Sequence of chain 1.B:
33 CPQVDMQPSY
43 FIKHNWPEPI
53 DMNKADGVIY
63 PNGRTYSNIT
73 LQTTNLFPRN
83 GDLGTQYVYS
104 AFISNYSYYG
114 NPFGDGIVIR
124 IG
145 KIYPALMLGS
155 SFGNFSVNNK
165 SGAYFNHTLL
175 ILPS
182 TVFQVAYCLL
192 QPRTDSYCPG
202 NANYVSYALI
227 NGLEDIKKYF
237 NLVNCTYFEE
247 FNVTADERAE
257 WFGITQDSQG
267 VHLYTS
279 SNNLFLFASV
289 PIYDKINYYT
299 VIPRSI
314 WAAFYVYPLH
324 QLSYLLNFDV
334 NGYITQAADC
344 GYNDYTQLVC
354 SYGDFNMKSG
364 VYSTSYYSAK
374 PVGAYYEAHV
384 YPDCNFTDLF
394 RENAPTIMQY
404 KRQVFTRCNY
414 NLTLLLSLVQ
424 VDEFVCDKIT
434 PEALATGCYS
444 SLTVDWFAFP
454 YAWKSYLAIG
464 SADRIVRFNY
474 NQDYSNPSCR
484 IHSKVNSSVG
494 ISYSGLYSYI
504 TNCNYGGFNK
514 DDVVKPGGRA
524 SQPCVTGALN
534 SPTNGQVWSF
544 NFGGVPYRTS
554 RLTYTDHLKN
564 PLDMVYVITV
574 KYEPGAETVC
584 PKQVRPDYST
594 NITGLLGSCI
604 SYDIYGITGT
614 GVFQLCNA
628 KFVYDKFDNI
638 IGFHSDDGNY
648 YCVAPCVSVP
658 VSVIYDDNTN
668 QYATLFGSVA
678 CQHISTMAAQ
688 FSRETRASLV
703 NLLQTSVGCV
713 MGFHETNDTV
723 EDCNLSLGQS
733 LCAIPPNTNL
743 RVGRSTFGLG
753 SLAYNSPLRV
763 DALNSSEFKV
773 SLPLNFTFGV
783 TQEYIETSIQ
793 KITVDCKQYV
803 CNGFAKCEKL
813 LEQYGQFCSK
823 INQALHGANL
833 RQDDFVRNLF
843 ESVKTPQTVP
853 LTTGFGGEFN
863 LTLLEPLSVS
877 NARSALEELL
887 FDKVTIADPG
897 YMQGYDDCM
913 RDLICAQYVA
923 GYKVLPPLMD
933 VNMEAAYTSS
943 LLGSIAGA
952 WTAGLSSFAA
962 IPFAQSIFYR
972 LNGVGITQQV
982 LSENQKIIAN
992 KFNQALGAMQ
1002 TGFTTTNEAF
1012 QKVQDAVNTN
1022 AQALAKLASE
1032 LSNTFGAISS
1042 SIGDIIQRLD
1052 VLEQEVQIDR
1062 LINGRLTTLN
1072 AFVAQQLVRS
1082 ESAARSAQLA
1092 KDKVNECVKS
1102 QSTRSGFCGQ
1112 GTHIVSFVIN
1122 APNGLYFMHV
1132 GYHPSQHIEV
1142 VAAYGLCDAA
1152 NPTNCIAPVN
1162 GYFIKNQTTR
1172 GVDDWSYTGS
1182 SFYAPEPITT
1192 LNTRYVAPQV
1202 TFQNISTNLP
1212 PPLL

The small molecule below binds the protein below.
Small molecule (SMILES): CC(=O)N[C@@H]1[C@@H](O)[C@H](O)[C@@H](CO)O[C@H]1O

Binding-site contacts:
Ligand atom C4 contacts residue ASN1167 of chain 1.B at 4.3 Å.
Ligand atom C1 contacts residue ARG1171 of chain 1.B at 4.3 Å.
Ligand atom O5 contacts residue ASN1167 of chain 1.B at 2.4 Å (h-bond).
Ligand atom C3 contacts residue ASN1167 of chain 1.B at 3.9 Å.
Ligand atom C2 contacts residue ASN1167 of chain 1.B at 2.5 Å.
Ligand atom C8 contacts residue ASN1167 of chain 1.B at 4.1 Å.
Ligand atom C5 contacts residue ASN1167 of chain 1.B at 3.8 Å.
Ligand atom O5 contacts residue ARG1171 of chain 1.B at 3.9 Å.
Ligand atom N2 contacts residue ASN1167 of chain 1.B at 2.9 Å (h-bond).
Ligand atom C7 contacts residue ASN1167 of chain 1.B at 3.3 Å.
Ligand atom O7 contacts residue ASN1167 of chain 1.B at 3.2 Å (h-bond).
Ligand atom C1 contacts residue ASN1167 of chain 1.B at 1.5 Å.